Sequence of chain 21.C:
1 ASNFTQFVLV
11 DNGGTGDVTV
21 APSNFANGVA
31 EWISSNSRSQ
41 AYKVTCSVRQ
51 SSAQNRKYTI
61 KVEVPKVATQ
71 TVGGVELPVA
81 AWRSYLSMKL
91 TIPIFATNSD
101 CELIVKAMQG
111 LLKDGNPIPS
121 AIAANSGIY

Sequence of chain 21.D:
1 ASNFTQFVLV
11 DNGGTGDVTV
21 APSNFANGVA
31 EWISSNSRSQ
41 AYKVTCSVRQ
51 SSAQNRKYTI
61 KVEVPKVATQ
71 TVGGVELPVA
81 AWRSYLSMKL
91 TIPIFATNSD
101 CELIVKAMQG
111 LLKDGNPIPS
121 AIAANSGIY

The protein below binds the small molecule below.
Small molecule (SMILES): Nc1ccn([C@@H]2O[C@H](CO[P](=O)(O)O[C@H]3[C@@H](O)[C@H](n4cnc5c(N)ncnc54)O[C@@H]3CO[P](=O)(O)O[C@H]3[C@@H](O)[C@H](n4cnc5c(=O)nc(N)[nH]c54)O[C@@H]3CO[P](=O)(O)O[C@H]3[C@@H](O)[C@H](n4cnc5c(N)ncnc54)O[C@@H]3CO[P](=O)(O)O[C@H]3[C@@H](O)[C@H](n4cnc5c(N)ncnc54)O[C@@H]3CO[P](=O)(O)O[C@H]3[C@@H](O)[C@H](n4ccc(=O)[nH]c4=O)O[C@@H]3CO[P](=O)(O)O[C@H]3[C@@H](O)[C@H](n4ccc(N)nc4=O)O[C@@H]3CO[P](=O)(O)O[C@H]3[C@@H](O)[C@H](n4ccc(=O)[nH]c4=O)O[C@@H]3CO[P](=O)(O)O[C@H]3[C@@H](O)[C@H](n4cnc5c(=O)nc(N)[nH]c54)O[C@@H]3COPO)[C@@H](O)[C@H]2O)c(=O)n1

Binding-site contacts:
Ligand atom P contacts residue SER51 of chain 21.D at 3.4 Å.
Ligand atom OP2 contacts residue ASN55 of chain 21.D at 3.5 Å (h-bond).
Ligand atom O2' contacts residue GLU63 of chain 21.C at 3.6 Å.
Ligand atom N6 contacts residue THR91 of chain 21.D at 3.4 Å (h-bond).
Ligand atom N1 contacts residue THR59 of chain 21.C at 3.5 Å.
Ligand atom C5' contacts residue TYR85 of chain 21.C at 3.7 Å (hydrophobic).
Ligand atom OP2 contacts residue TYR85 of chain 21.C at 2.9 Å (h-bond).
Ligand atom P contacts residue LYS57 of chain 21.D at 3.2 Å.
Ligand atom OP2 contacts residue LYS57 of chain 21.D at 3.2 Å (salt-bridge).
Ligand atom P contacts residue ARG49 of chain 21.D at 3.2 Å.
Ligand atom C5 contacts residue THR45 of chain 21.C at 3.2 Å.
Ligand atom OP2 contacts residue LYS57 of chain 21.D at 2.6 Å (salt-bridge).
Ligand atom OP1 contacts residue SER52 of chain 21.D at 2.9 Å (h-bond).
Ligand atom C2 contacts residue SER47 of chain 21.C at 3.2 Å.
Ligand atom OP2 contacts residue LYS89 of chain 21.D at 3.4 Å (salt-bridge).
Ligand atom OP1 contacts residue SER51 of chain 21.D at 2.8 Å (h-bond).
Ligand atom N6 contacts residue THR59 of chain 21.C at 2.9 Å (h-bond).
Ligand atom OP1 contacts residue LYS89 of chain 21.D at 3.3 Å (salt-bridge).
Ligand atom N7 contacts residue TYR85 of chain 21.C at 3.6 Å.
Ligand atom OP1 contacts residue LYS57 of chain 21.D at 2.8 Å.
Ligand atom C5' contacts residue ARG49 of chain 21.D at 3.1 Å.
Ligand atom N7 contacts residue THR45 of chain 21.C at 2.5 Å (h-bond).
Ligand atom O3' contacts residue ARG49 of chain 21.D at 3.0 Å (salt-bridge).
Ligand atom O5' contacts residue ARG49 of chain 21.D at 3.6 Å (salt-bridge).
Ligand atom C6 contacts residue TYR85 of chain 21.C at 3.7 Å (hydrophobic).
Ligand atom P contacts residue LYS89 of chain 21.D at 3.4 Å.
Ligand atom O5' contacts residue LYS57 of chain 21.D at 3.1 Å (salt-bridge).
Ligand atom OP2 contacts residue LYS43 of chain 21.C at 3.0 Å (salt-bridge).
Ligand atom C5 contacts residue TYR85 of chain 21.C at 3.7 Å (hydrophobic).
Ligand atom N1 contacts residue SER47 of chain 21.C at 2.8 Å (h-bond).
Ligand atom C6 contacts residue THR45 of chain 21.C at 3.5 Å.
Ligand atom OP1 contacts residue ARG49 of chain 21.D at 2.5 Å (salt-bridge).
Ligand atom N7 contacts residue LYS61 of chain 21.C at 3.5 Å.
Ligand atom OP1 contacts residue ASN55 of chain 21.D at 3.4 Å (h-bond).
Ligand atom C8 contacts residue THR45 of chain 21.C at 3.6 Å.
Ligand atom N6 contacts residue THR45 of chain 21.C at 2.9 Å (h-bond).
Ligand atom OP2 contacts residue SER51 of chain 21.D at 3.5 Å (h-bond).
Ligand atom C8 contacts residue TYR85 of chain 21.C at 3.7 Å (hydrophobic).
Ligand atom OP2 contacts residue LYS89 of chain 21.D at 3.5 Å (salt-bridge).
Ligand atom O3' contacts residue SER51 of chain 21.D at 3.4 Å.